Sequence of chain 2.C:
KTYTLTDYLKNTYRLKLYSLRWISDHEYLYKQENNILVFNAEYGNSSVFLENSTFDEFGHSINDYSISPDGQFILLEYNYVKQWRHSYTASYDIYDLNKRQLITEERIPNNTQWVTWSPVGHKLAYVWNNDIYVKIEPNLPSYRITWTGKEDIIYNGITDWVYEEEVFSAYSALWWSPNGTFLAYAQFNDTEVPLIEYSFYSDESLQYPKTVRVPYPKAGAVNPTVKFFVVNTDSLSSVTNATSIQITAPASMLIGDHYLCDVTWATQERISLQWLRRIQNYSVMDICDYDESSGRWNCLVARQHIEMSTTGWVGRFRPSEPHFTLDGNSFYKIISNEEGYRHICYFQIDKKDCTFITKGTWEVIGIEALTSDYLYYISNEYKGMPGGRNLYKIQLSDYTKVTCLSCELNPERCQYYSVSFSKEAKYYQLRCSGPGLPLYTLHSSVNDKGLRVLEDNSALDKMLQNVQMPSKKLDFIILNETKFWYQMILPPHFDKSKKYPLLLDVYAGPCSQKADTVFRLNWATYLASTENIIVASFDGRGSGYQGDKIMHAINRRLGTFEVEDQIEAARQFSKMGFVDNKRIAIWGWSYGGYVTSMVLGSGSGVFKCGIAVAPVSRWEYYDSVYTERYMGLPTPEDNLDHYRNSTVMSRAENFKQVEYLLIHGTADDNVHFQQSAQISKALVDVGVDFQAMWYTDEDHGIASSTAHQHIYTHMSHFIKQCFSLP

A small-molecule ligand and the protein it binds are described below.
Small molecule (SMILES): CC(=O)N[C@@H]1[C@@H](O)[C@H](O)[C@@H](CO)O[C@H]1O

Binding-site contacts:
Ligand atom C8 contacts residue ARG121 of chain 2.C at 3.6 Å.
Ligand atom N2 contacts residue ASN124 of chain 2.C at 3.3 Å (h-bond).
Ligand atom C5 contacts residue ASN124 of chain 2.C at 3.5 Å.
Ligand atom O7 contacts residue PRO123 of chain 2.C at 4.5 Å.
Ligand atom O7 contacts residue ASN124 of chain 2.C at 3.7 Å.
Ligand atom C7 contacts residue ASN124 of chain 2.C at 3.4 Å.
Ligand atom C6 contacts residue ASN124 of chain 2.C at 3.7 Å.
Ligand atom C7 contacts residue ARG121 of chain 2.C at 3.9 Å.
Ligand atom C1 contacts residue ASN124 of chain 2.C at 1.5 Å.
Ligand atom C4 contacts residue ASN124 of chain 2.C at 4.2 Å.
Ligand atom C8 contacts residue ASN124 of chain 2.C at 3.6 Å.
Ligand atom C8 contacts residue ILE122 of chain 2.C at 3.6 Å (hydrophobic).
Ligand atom O3 contacts residue ARG121 of chain 2.C at 4.4 Å.
Ligand atom C2 contacts residue ASN124 of chain 2.C at 2.6 Å.
Ligand atom N2 contacts residue ARG121 of chain 2.C at 3.7 Å.
Ligand atom C3 contacts residue ASN124 of chain 2.C at 3.9 Å.
Ligand atom O5 contacts residue ASN124 of chain 2.C at 2.4 Å (h-bond).